This protein binds this small molecule.
Small molecule (SMILES): C[C@@H]([C@H](N)C(=O)N[C@H](C(=O)O)[C@H]1O[C@@H](n2ccc(=O)[nH]c2=O)[C@H](O)[C@@H]1O)[C@H](O)c1ccc(O)cn1

Binding-site contacts:
Ligand atom C09 contacts residue TYR654 of chain 1.A at 3.7 Å (hydrophobic).
Ligand atom N35 contacts residue ASP745 of chain 1.A at 3.3 Å (salt-bridge).
Ligand atom C28 contacts residue TYR455 of chain 1.A at 3.6 Å (hydrophobic).
Ligand atom O11 contacts residue ALA677 of chain 1.A at 3.0 Å.
Ligand atom O11 contacts residue THR605 of chain 1.A at 3.6 Å.
Ligand atom O33 contacts residue ASP602 of chain 1.A at 3.5 Å (salt-bridge).
Ligand atom C28 contacts residue ASP500 of chain 1.A at 3.7 Å.
Ligand atom O30 contacts residue GLU457 of chain 1.A at 3.7 Å.
Ligand atom C08 contacts residue TRP760 of chain 1.A at 3.3 Å (hydrophobic).
Ligand atom C25 contacts residue TYR455 of chain 1.A at 3.5 Å (hydrophobic).
Ligand atom C32 contacts residue LYS578 of chain 1.A at 3.6 Å.
Ligand atom C25 contacts residue ASP500 of chain 1.A at 3.2 Å.
Ligand atom C19 contacts residue GLU457 of chain 1.A at 3.2 Å.
Ligand atom C17 contacts residue ASP602 of chain 1.A at 3.7 Å.
Ligand atom O29 contacts residue ASP500 of chain 1.A at 3.6 Å.
Ligand atom C09 contacts residue TRP760 of chain 1.A at 3.7 Å (hydrophobic).
Ligand atom C28 contacts residue LYS578 of chain 1.A at 3.8 Å.
Ligand atom O33 contacts residue LYS578 of chain 1.A at 3.0 Å.
Ligand atom C01 contacts residue GLN756 of chain 1.A at 3.3 Å.
Ligand atom C19 contacts residue THR453 of chain 1.A at 3.8 Å.
Ligand atom O34 contacts residue LYS578 of chain 1.A at 3.6 Å.
Ligand atom N05 contacts residue TRP760 of chain 1.A at 3.8 Å.
Ligand atom C18 contacts residue GLU457 of chain 1.A at 3.1 Å.
Ligand atom O30 contacts residue MET454 of chain 1.A at 3.4 Å.
Ligand atom N15 contacts residue ASP602 of chain 1.A at 3.0 Å (salt-bridge).
Ligand atom C24 contacts residue TYR455 of chain 1.A at 3.3 Å (hydrophobic).
Ligand atom O10 contacts residue PRO675 of chain 1.A at 3.7 Å.
Ligand atom C07 contacts residue TRP760 of chain 1.A at 3.6 Å (hydrophobic).
Ligand atom N27 contacts residue ASP500 of chain 1.A at 2.5 Å (salt-bridge).
Ligand atom O11 contacts residue THR744 of chain 1.A at 2.7 Å (h-bond).
Ligand atom O34 contacts residue ARG759 of chain 1.A at 3.8 Å.
Ligand atom O26 contacts residue ASN575 of chain 1.A at 3.7 Å.
Ligand atom O31 contacts residue GLU457 of chain 1.A at 2.6 Å (salt-bridge).
Ligand atom O30 contacts residue THR453 of chain 1.A at 2.4 Å (h-bond).
Ligand atom C03 contacts residue THR744 of chain 1.A at 3.6 Å.
Ligand atom O21 contacts residue LYS578 of chain 1.A at 3.1 Å.
Ligand atom O26 contacts residue ASP500 of chain 1.A at 3.1 Å (salt-bridge).
Ligand atom N27 contacts residue TYR455 of chain 1.A at 3.6 Å.
Ligand atom C06 contacts residue TRP760 of chain 1.A at 3.7 Å (hydrophobic).
Ligand atom O26 contacts residue TYR455 of chain 1.A at 3.7 Å.

Sequence of chain 1.A:
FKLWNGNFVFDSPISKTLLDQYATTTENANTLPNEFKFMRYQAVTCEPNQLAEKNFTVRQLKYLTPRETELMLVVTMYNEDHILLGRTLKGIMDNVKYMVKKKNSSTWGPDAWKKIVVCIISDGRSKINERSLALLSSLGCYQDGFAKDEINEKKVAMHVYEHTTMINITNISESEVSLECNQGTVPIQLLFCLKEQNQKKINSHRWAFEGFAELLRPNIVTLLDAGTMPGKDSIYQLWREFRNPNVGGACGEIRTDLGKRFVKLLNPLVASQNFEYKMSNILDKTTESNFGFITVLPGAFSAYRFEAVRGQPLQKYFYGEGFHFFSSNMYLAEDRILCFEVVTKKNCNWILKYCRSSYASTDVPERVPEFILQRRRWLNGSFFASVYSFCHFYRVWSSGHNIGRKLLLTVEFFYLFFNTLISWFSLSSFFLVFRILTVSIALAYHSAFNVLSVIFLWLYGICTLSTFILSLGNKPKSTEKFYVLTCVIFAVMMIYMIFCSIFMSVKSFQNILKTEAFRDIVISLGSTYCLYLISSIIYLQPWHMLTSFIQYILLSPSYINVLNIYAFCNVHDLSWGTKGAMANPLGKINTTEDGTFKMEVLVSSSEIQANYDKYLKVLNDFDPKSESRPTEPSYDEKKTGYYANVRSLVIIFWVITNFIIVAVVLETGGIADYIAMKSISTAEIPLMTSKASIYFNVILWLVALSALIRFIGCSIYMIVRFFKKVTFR